Binding-site contacts:
Ligand atom C1 contacts residue SER70 of chain 1.E at 3.1 Å.
Ligand atom C6 contacts residue SER70 of chain 1.E at 3.0 Å.
Ligand atom C3 contacts residue ASN68 of chain 1.E at 3.8 Å.
Ligand atom O6 contacts residue GLU71 of chain 1.E at 4.0 Å.
Ligand atom O7 contacts residue ASN68 of chain 1.E at 3.6 Å.
Ligand atom C4 contacts residue ASN68 of chain 1.E at 4.2 Å.
Ligand atom O5 contacts residue SER70 of chain 1.E at 2.5 Å (h-bond).
Ligand atom C2 contacts residue ASN68 of chain 1.E at 2.4 Å.
Ligand atom C5 contacts residue ASN68 of chain 1.E at 3.6 Å.
Ligand atom C1 contacts residue ASN68 of chain 1.E at 1.4 Å.
Ligand atom C4 contacts residue SER70 of chain 1.E at 4.3 Å.
Ligand atom O5 contacts residue GLU71 of chain 1.E at 4.4 Å.
Ligand atom C5 contacts residue SER70 of chain 1.E at 2.9 Å.
Ligand atom O6 contacts residue SER70 of chain 1.E at 3.2 Å (h-bond).
Ligand atom C7 contacts residue ASN68 of chain 1.E at 3.5 Å.
Ligand atom N2 contacts residue ASN68 of chain 1.E at 2.9 Å (h-bond).
Ligand atom O5 contacts residue ASN68 of chain 1.E at 2.3 Å (h-bond).

Sequence of chain 1.E:
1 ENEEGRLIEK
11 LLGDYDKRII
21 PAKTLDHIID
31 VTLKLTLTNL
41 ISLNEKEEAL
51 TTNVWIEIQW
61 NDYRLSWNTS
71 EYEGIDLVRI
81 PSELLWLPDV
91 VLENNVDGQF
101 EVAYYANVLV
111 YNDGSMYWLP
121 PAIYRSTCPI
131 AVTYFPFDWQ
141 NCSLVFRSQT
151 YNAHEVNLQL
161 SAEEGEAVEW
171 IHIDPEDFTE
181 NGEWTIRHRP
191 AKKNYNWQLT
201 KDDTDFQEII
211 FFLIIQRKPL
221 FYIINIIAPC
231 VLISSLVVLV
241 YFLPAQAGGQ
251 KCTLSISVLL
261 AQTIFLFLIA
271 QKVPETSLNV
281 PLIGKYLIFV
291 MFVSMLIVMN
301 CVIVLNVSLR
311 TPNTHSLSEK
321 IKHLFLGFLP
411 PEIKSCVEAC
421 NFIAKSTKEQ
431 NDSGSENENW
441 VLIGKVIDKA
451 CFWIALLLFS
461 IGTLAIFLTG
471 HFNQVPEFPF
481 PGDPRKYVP

This protein binds this small molecule.
Small molecule (SMILES): CC(=O)N[C@@H]1[C@@H](O)[C@H](O)[C@@H](CO)O[C@H]1O